Binding-site contacts:
Ligand atom C24 contacts residue TRP155 of chain 1.E at 3.1 Å (hydrophobic).
Ligand atom O27 contacts residue ILE126 of chain 1.D at 3.8 Å.
Ligand atom C38 contacts residue CYS198 of chain 1.E at 3.8 Å (hydrophobic).
Ligand atom C3 contacts residue TYR196 of chain 1.E at 3.8 Å (hydrophobic).
Ligand atom C5 contacts residue LYS151 of chain 1.E at 3.5 Å.
Ligand atom C13 contacts residue TYR101 of chain 1.E at 3.6 Å (hydrophobic).
Ligand atom O38 contacts residue CYS198 of chain 1.E at 3.4 Å (h-bond).
Ligand atom C21 contacts residue TYR101 of chain 1.E at 3.7 Å (hydrophobic).
Ligand atom O13 contacts residue TYR101 of chain 1.E at 3.5 Å.
Ligand atom C12 contacts residue GLN46 of chain 1.D at 2.9 Å.
Ligand atom C30 contacts residue TYR196 of chain 1.E at 3.8 Å (hydrophobic).
Ligand atom C8 contacts residue SER175 of chain 1.D at 3.7 Å.
Ligand atom C21 contacts residue TRP155 of chain 1.E at 3.8 Å (hydrophobic).
Ligand atom C4 contacts residue LYS151 of chain 1.E at 3.3 Å.
Ligand atom C9 contacts residue SER175 of chain 1.D at 3.6 Å.
Ligand atom C1 contacts residue TYR101 of chain 1.E at 3.5 Å (hydrophobic).
Ligand atom C22 contacts residue TYR157 of chain 1.E at 3.4 Å (hydrophobic).
Ligand atom C2 contacts residue TYR101 of chain 1.E at 3.4 Å (hydrophobic).
Ligand atom C13 contacts residue TYR63 of chain 1.D at 3.9 Å (hydrophobic).
Ligand atom N23 contacts residue TRP155 of chain 1.E at 3.0 Å (h-bond).
Ligand atom C23 contacts residue TRP155 of chain 1.E at 3.5 Å (hydrophobic).
Ligand atom C2 contacts residue TYR196 of chain 1.E at 3.4 Å (hydrophobic).
Ligand atom O11 contacts residue TYR101 of chain 1.E at 3.6 Å.
Ligand atom C15 contacts residue TRP155 of chain 1.E at 3.7 Å (hydrophobic).
Ligand atom C3 contacts residue ASP205 of chain 1.E at 3.8 Å.
Ligand atom C22 contacts residue VAL156 of chain 1.E at 3.6 Å (hydrophobic).
Ligand atom C25 contacts residue ILE126 of chain 1.D at 3.9 Å (hydrophobic).
Ligand atom C12 contacts residue SER102 of chain 1.E at 3.6 Å.
Ligand atom C39 contacts residue CYS198 of chain 1.E at 3.5 Å (hydrophobic).
Ligand atom C17 contacts residue TYR196 of chain 1.E at 3.7 Å (hydrophobic).
Ligand atom C25 contacts residue TRP155 of chain 1.E at 3.3 Å (hydrophobic).
Ligand atom O13 contacts residue TYR63 of chain 1.D at 2.8 Å (h-bond).
Ligand atom C22 contacts residue TRP155 of chain 1.E at 3.2 Å (hydrophobic).
Ligand atom O19 contacts residue TRP155 of chain 1.E at 3.0 Å (h-bond).
Ligand atom O14 contacts residue TYR196 of chain 1.E at 3.8 Å.
Ligand atom C22 contacts residue TYR203 of chain 1.E at 3.8 Å (hydrophobic).
Ligand atom O8 contacts residue SER175 of chain 1.D at 3.2 Å.
Ligand atom C33 contacts residue TYR203 of chain 1.E at 3.7 Å (hydrophobic).
Ligand atom C12 contacts residue TYR101 of chain 1.E at 3.2 Å (hydrophobic).
Ligand atom C21 contacts residue SER154 of chain 1.E at 3.7 Å.

Sequence of chain 1.D:
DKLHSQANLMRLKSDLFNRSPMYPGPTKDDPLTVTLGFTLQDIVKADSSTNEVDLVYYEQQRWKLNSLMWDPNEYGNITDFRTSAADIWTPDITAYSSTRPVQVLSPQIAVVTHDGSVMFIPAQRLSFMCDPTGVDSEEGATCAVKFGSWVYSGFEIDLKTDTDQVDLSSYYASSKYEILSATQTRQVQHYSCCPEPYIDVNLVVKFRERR

This small molecule binds to this protein.
Small molecule (SMILES): CCN1C[C@]2(COC(=O)c3ccccc3N3C(=O)C[C@H](C)C3=O)CC[C@H](OC)[C@@]34[C@@H]5C[C@H]6[C@H](OC)[C@@H]5[C@](O)(C[C@@H]6OC)[C@@](O)([C@@H](OC)[C@H]23)[C@@H]14

Sequence of chain 1.E:
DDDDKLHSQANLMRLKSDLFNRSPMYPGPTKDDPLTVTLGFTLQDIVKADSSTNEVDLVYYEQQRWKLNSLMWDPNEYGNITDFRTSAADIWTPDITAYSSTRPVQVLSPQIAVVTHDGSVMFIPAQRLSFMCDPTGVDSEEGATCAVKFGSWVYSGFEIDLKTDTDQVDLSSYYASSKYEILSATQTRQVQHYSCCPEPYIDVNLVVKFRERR